This small molecule binds to this protein.
Small molecule (SMILES): CC(=O)N[C@H]1[C@H]([C@H](O)[C@H](O)CO)O[C@@](O)(C(=O)O)C[C@@H]1O

Binding-site contacts:
Ligand atom C2 contacts residue ASP70 of chain 2.A at 3.7 Å.
Ligand atom C9 contacts residue ASN214 of chain 2.A at 3.6 Å.
Ligand atom O1A contacts residue TYR326 of chain 2.A at 3.3 Å (h-bond).
Ligand atom C3 contacts residue ARG37 of chain 2.A at 3.8 Å.
Ligand atom O2 contacts residue ASP70 of chain 2.A at 2.6 Å (salt-bridge).
Ligand atom C6 contacts residue TYR326 of chain 2.A at 3.7 Å (hydrophobic).
Ligand atom O4 contacts residue ASP70 of chain 2.A at 3.5 Å.
Ligand atom O9 contacts residue GLU196 of chain 2.A at 2.6 Å (salt-bridge).
Ligand atom O1A contacts residue ARG292 of chain 2.A at 2.8 Å (salt-bridge).
Ligand atom O10 contacts residue ASP70 of chain 2.A at 3.6 Å.
Ligand atom C8 contacts residue ARG212 of chain 2.A at 3.7 Å.
Ligand atom O8 contacts residue ARG212 of chain 2.A at 3.6 Å.
Ligand atom O4 contacts residue GLU38 of chain 2.A at 3.2 Å (salt-bridge).
Ligand atom O1B contacts residue ARG292 of chain 2.A at 3.0 Å (salt-bridge).
Ligand atom C2 contacts residue TYR326 of chain 2.A at 3.1 Å (hydrophobic).
Ligand atom C5 contacts residue ASP70 of chain 2.A at 3.7 Å.
Ligand atom O7 contacts residue ASP70 of chain 2.A at 3.8 Å.
Ligand atom C6 contacts residue GLU197 of chain 2.A at 3.6 Å.
Ligand atom C4 contacts residue GLU38 of chain 2.A at 3.7 Å.
Ligand atom O8 contacts residue GLU197 of chain 2.A at 3.7 Å.
Ligand atom C3 contacts residue ASP70 of chain 2.A at 3.6 Å.
Ligand atom O1B contacts residue ARG37 of chain 2.A at 2.9 Å (salt-bridge).
Ligand atom O6 contacts residue ARG212 of chain 2.A at 3.4 Å (salt-bridge).
Ligand atom O8 contacts residue GLU196 of chain 2.A at 2.6 Å (salt-bridge).
Ligand atom O6 contacts residue GLU197 of chain 2.A at 3.6 Å (salt-bridge).
Ligand atom C1 contacts residue ARG292 of chain 2.A at 3.6 Å.
Ligand atom C9 contacts residue ALA166 of chain 2.A at 3.8 Å (hydrophobic).
Ligand atom C1 contacts residue TYR326 of chain 2.A at 3.0 Å (hydrophobic).
Ligand atom O1A contacts residue TYR268 of chain 2.A at 3.6 Å (h-bond).
Ligand atom O9 contacts residue ALA166 of chain 2.A at 3.7 Å.
Ligand atom C4 contacts residue TYR326 of chain 2.A at 3.5 Å (hydrophobic).
Ligand atom O1A contacts residue ARG212 of chain 2.A at 3.0 Å (salt-bridge).
Ligand atom C3 contacts residue TYR326 of chain 2.A at 3.2 Å (hydrophobic).
Ligand atom O10 contacts residue ARG71 of chain 2.A at 2.8 Å (salt-bridge).
Ligand atom C8 contacts residue GLU196 of chain 2.A at 3.5 Å.
Ligand atom O1B contacts residue TYR326 of chain 2.A at 3.5 Å (h-bond).
Ligand atom C9 contacts residue GLU196 of chain 2.A at 3.4 Å.
Ligand atom O9 contacts residue ARG144 of chain 2.A at 3.4 Å (salt-bridge).
Ligand atom C3 contacts residue GLU38 of chain 2.A at 3.7 Å.
Ligand atom O6 contacts residue TYR326 of chain 2.A at 2.8 Å (h-bond).

Sequence of chain 2.A:
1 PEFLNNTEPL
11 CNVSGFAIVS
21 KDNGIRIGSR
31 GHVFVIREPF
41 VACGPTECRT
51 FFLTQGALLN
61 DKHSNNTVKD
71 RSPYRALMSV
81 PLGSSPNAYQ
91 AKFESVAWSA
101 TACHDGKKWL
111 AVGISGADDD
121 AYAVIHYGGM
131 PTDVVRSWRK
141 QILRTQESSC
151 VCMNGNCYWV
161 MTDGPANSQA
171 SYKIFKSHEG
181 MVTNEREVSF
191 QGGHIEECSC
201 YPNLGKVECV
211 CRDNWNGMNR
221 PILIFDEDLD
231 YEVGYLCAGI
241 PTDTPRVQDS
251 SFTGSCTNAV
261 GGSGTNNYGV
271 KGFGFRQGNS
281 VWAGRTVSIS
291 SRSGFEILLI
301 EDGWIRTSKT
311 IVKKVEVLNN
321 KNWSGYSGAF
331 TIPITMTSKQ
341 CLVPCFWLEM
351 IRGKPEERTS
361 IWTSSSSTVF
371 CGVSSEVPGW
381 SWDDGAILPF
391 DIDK